This small molecule binds to this protein.
Small molecule (SMILES): CC(=O)N[C@H]1[C@H](O[C@H]2[C@H](O)[C@@H](NC(C)=O)CO[C@@H]2CO)O[C@H](CO)[C@@H](O[C@@H]2O[C@H](CO)[C@@H](O)[C@H](O)[C@@H]2O)[C@@H]1O

Binding-site contacts:
Ligand atom C7 contacts residue TRP359 of chain 3.A at 4.1 Å (hydrophobic).
Ligand atom O5 contacts residue ASN64 of chain 3.A at 2.4 Å (h-bond).
Ligand atom C4 contacts residue TRP359 of chain 3.A at 4.3 Å (hydrophobic).
Ligand atom N2 contacts residue ASN64 of chain 3.A at 2.8 Å (h-bond).
Ligand atom C2 contacts residue ASN64 of chain 3.A at 2.3 Å.
Ligand atom C5 contacts residue ASN64 of chain 3.A at 3.7 Å.
Ligand atom C5 contacts residue TRP359 of chain 3.A at 4.0 Å (hydrophobic).
Ligand atom N2 contacts residue TRP359 of chain 3.A at 3.5 Å (h-bond).
Ligand atom C8 contacts residue TRP359 of chain 3.A at 3.7 Å (hydrophobic).
Ligand atom O7 contacts residue TRP359 of chain 3.A at 4.2 Å.
Ligand atom C2 contacts residue TRP359 of chain 3.A at 4.1 Å (hydrophobic).
Ligand atom C8 contacts residue ASN64 of chain 3.A at 4.5 Å.
Ligand atom C1 contacts residue ASN64 of chain 3.A at 1.4 Å.
Ligand atom C4 contacts residue ASN64 of chain 3.A at 4.2 Å.
Ligand atom O5 contacts residue TRP359 of chain 3.A at 4.4 Å.
Ligand atom C3 contacts residue ASN64 of chain 3.A at 3.7 Å.
Ligand atom O7 contacts residue ASN64 of chain 3.A at 3.7 Å.
Ligand atom C3 contacts residue TRP359 of chain 3.A at 3.7 Å (hydrophobic).
Ligand atom C7 contacts residue ASN64 of chain 3.A at 3.4 Å.
Ligand atom O3 contacts residue TRP359 of chain 3.A at 4.2 Å.
Ligand atom C1 contacts residue TRP359 of chain 3.A at 3.8 Å (hydrophobic).
Ligand atom O4 contacts residue TRP359 of chain 3.A at 4.1 Å.

Sequence of chain 3.A:
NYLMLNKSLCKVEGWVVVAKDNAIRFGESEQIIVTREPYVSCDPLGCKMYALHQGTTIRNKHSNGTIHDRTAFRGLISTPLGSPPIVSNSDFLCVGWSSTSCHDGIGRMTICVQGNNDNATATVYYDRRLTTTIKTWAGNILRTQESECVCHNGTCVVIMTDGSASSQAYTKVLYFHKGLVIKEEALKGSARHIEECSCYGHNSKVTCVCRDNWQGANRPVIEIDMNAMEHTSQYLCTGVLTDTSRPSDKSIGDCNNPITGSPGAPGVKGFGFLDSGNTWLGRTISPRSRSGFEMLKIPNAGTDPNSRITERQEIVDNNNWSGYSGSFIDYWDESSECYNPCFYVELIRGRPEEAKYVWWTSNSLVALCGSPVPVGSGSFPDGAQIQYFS